Sequence of chain 2.A:
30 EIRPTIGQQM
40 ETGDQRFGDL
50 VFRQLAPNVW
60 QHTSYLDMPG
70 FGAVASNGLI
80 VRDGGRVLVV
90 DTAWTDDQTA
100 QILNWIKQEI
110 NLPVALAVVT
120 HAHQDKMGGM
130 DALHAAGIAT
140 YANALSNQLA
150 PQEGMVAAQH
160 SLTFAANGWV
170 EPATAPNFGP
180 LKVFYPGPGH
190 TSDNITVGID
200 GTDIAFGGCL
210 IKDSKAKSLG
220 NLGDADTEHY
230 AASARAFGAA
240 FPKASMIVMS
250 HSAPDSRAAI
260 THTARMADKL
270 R

A protein and the small-molecule ligand that binds it are described below.
Small molecule (SMILES): COc1cccc(OC)c1C(=O)N[C@H](C(=O)O)[C@@H]1N[C@@H](C(=O)O)C(C)(C)S1

Binding-site contacts:
Ligand atom O13 contacts residue LYS211 of chain 2.A at 2.8 Å (salt-bridge).
Ligand atom C5 contacts residue ASP124 of chain 2.A at 3.3 Å.
Ligand atom O12 contacts residue ZN1 of chain 2.D at 2.2 Å.
Ligand atom O12 contacts residue HIS250 of chain 2.A at 2.9 Å (h-bond).
Ligand atom O16 contacts residue ASP124 of chain 2.A at 3.0 Å (salt-bridge).
Ligand atom O13 contacts residue ASN220 of chain 2.A at 3.0 Å (h-bond).
Ligand atom C11 contacts residue HIS250 of chain 2.A at 3.7 Å.
Ligand atom C11 contacts residue ZN1 of chain 2.D at 2.9 Å.
Ligand atom O12 contacts residue LYS211 of chain 2.A at 3.0 Å (salt-bridge).
Ligand atom C21 contacts residue GLN123 of chain 2.A at 3.7 Å.
Ligand atom O13 contacts residue GLY219 of chain 2.A at 3.3 Å.
Ligand atom N4 contacts residue ZN1 of chain 2.D at 2.1 Å.
Ligand atom C9 contacts residue ZN1 of chain 2.E at 3.8 Å.
Ligand atom OG contacts residue HIS122 of chain 2.A at 3.6 Å.
Ligand atom C20 contacts residue GLN123 of chain 2.A at 3.6 Å.
Ligand atom O8 contacts residue HIS189 of chain 2.A at 2.9 Å.
Ligand atom O16 contacts residue GLN123 of chain 2.A at 3.0 Å (h-bond).
Ligand atom C26 contacts residue MET67 of chain 2.A at 3.6 Å (hydrophobic).
Ligand atom C7 contacts residue ZN1 of chain 2.E at 3.3 Å.
Ligand atom C3 contacts residue ZN1 of chain 2.D at 3.0 Å.
Ligand atom OG contacts residue ASN220 of chain 2.A at 3.0 Å (h-bond).
Ligand atom O23 contacts residue GLN123 of chain 2.A at 3.1 Å (h-bond).
Ligand atom C10 contacts residue HIS250 of chain 2.A at 3.2 Å.
Ligand atom C7 contacts residue HIS122 of chain 2.A at 3.2 Å.
Ligand atom O16 contacts residue TRP93 of chain 2.A at 3.7 Å.
Ligand atom C6 contacts residue ASN220 of chain 2.A at 3.6 Å.
Ligand atom C5 contacts residue ZN1 of chain 2.D at 3.3 Å.
Ligand atom O16 contacts residue HIS122 of chain 2.A at 3.4 Å.
Ligand atom O8 contacts residue ZN1 of chain 2.E at 2.5 Å.
Ligand atom N4 contacts residue HIS250 of chain 2.A at 3.5 Å (h-bond).
Ligand atom C24 contacts residue GLN123 of chain 2.A at 3.6 Å.
Ligand atom O25 contacts residue TRP93 of chain 2.A at 3.4 Å.
Ligand atom C11 contacts residue LYS211 of chain 2.A at 3.3 Å.
Ligand atom C22 contacts residue GLN123 of chain 2.A at 3.6 Å.
Ligand atom C24 contacts residue GLU152 of chain 2.A at 3.6 Å.
Ligand atom C26 contacts residue LEU65 of chain 2.A at 3.7 Å (hydrophobic).
Ligand atom O12 contacts residue CYS208 of chain 2.A at 3.2 Å.
Ligand atom C10 contacts residue ZN1 of chain 2.D at 3.6 Å.
Ligand atom N4 contacts residue ASP124 of chain 2.A at 3.1 Å (salt-bridge).
Ligand atom O8 contacts residue HIS122 of chain 2.A at 3.0 Å (h-bond).